Sequence of chain 1.A:
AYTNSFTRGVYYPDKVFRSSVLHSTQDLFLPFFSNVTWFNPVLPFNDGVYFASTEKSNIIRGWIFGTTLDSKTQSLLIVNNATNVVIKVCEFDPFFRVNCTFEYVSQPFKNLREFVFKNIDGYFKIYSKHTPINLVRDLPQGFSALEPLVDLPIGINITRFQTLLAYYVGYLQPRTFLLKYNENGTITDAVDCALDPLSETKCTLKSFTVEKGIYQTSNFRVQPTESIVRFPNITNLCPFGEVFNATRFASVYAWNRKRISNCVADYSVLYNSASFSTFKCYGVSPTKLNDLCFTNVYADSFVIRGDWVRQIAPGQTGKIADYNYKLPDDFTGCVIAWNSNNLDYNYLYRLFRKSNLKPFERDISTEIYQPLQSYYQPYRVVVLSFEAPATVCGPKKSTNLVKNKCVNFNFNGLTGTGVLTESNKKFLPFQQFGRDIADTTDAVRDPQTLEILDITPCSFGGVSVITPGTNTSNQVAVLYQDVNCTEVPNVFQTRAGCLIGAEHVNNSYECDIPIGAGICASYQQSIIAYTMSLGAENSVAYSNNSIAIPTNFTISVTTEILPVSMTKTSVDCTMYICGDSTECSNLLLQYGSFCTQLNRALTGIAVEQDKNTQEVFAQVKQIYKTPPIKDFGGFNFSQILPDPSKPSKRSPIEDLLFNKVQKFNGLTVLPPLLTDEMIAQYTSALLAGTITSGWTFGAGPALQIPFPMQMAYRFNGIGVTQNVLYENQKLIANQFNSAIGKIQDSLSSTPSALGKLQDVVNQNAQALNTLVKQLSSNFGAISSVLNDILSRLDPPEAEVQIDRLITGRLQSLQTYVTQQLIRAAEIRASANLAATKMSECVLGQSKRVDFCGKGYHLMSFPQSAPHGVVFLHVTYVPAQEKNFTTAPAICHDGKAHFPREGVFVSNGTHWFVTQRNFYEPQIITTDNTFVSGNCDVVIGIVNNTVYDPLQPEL

Binding-site contacts:
Ligand atom N2 contacts residue LEU922 of chain 1.A at 4.4 Å.
Ligand atom O5 contacts residue GLN1071 of chain 1.A at 3.9 Å.
Ligand atom C5 contacts residue ASN717 of chain 1.A at 3.8 Å.
Ligand atom C2 contacts residue ASN717 of chain 1.A at 2.5 Å.
Ligand atom C8 contacts residue ASN717 of chain 1.A at 4.4 Å.
Ligand atom C1 contacts residue GLN1071 of chain 1.A at 4.1 Å.
Ligand atom C8 contacts residue ASN925 of chain 1.A at 4.5 Å.
Ligand atom C7 contacts residue LEU922 of chain 1.A at 3.5 Å (hydrophobic).
Ligand atom C6 contacts residue GLN926 of chain 1.A at 4.1 Å.
Ligand atom C1 contacts residue ASN717 of chain 1.A at 1.5 Å.
Ligand atom O4 contacts residue LEU922 of chain 1.A at 4.0 Å.
Ligand atom C3 contacts residue ASN717 of chain 1.A at 3.9 Å.
Ligand atom C7 contacts residue ASN717 of chain 1.A at 3.3 Å.
Ligand atom N2 contacts residue ASN717 of chain 1.A at 3.0 Å (h-bond).
Ligand atom O7 contacts residue LEU922 of chain 1.A at 3.3 Å.
Ligand atom C4 contacts residue ASN717 of chain 1.A at 4.3 Å.
Ligand atom O5 contacts residue ASN717 of chain 1.A at 2.4 Å (h-bond).
Ligand atom C5 contacts residue GLN926 of chain 1.A at 4.3 Å.
Ligand atom O7 contacts residue GLN1071 of chain 1.A at 3.8 Å.
Ligand atom C5 contacts residue LEU922 of chain 1.A at 4.2 Å (hydrophobic).
Ligand atom C8 contacts residue LEU922 of chain 1.A at 3.6 Å (hydrophobic).
Ligand atom C8 contacts residue GLN926 of chain 1.A at 4.1 Å.
Ligand atom O7 contacts residue ASN717 of chain 1.A at 3.3 Å (h-bond).

A protein and the small-molecule ligand that binds it are described below.
Small molecule (SMILES): CC(=O)N[C@H]1[C@H](O[C@H]2[C@H](O)[C@@H](NC(C)=O)CO[C@@H]2CO)O[C@H](CO)[C@@H](O)[C@@H]1O